Binding-site contacts:
Ligand atom C1 contacts residue GLU97 of chain 1.A at 3.8 Å.
Ligand atom C5 contacts residue GLU142 of chain 1.A at 4.0 Å.
Ligand atom N7 contacts residue VAL45 of chain 1.A at 4.2 Å.
Ligand atom C4 contacts residue GLY98 of chain 1.A at 3.3 Å.
Ligand atom C10 contacts residue PHE134 of chain 1.A at 4.3 Å (hydrophobic).
Ligand atom N7 contacts residue GLY98 of chain 1.A at 4.1 Å.
Ligand atom C1 contacts residue HIS141 of chain 1.A at 4.0 Å.
Ligand atom C6 contacts residue HIS141 of chain 1.A at 3.2 Å.
Ligand atom C2 contacts residue GLY98 of chain 1.A at 4.4 Å.
Ligand atom C6 contacts residue GLY98 of chain 1.A at 4.4 Å.
Ligand atom C8 contacts residue TRP96 of chain 1.A at 4.1 Å (hydrophobic).
Ligand atom C12 contacts residue GLY98 of chain 1.A at 2.8 Å.
Ligand atom C3 contacts residue GLU97 of chain 1.A at 4.1 Å.
Ligand atom C8 contacts residue GLU97 of chain 1.A at 3.9 Å.
Ligand atom C2 contacts residue PHE134 of chain 1.A at 3.8 Å (hydrophobic).
Ligand atom C3 contacts residue VAL45 of chain 1.A at 4.2 Å (hydrophobic).
Ligand atom C13 contacts residue TRP96 of chain 1.A at 4.0 Å (hydrophobic).
Ligand atom N7 contacts residue GLU142 of chain 1.A at 2.8 Å (salt-bridge).
Ligand atom C4 contacts residue VAL45 of chain 1.A at 3.7 Å (hydrophobic).
Ligand atom N9 contacts residue TRP96 of chain 1.A at 3.5 Å (h-bond).
Ligand atom C1 contacts residue VAL138 of chain 1.A at 4.2 Å (hydrophobic).
Ligand atom C10 contacts residue TRP96 of chain 1.A at 3.6 Å (hydrophobic).
Ligand atom N9 contacts residue PHE134 of chain 1.A at 3.5 Å.
Ligand atom S11 contacts residue GLY98 of chain 1.A at 3.9 Å.
Ligand atom S11 contacts residue GLU97 of chain 1.A at 4.3 Å.
Ligand atom C8 contacts residue GLY98 of chain 1.A at 3.5 Å.
Ligand atom C6 contacts residue VAL138 of chain 1.A at 4.2 Å (hydrophobic).
Ligand atom C12 contacts residue GLU97 of chain 1.A at 3.6 Å.
Ligand atom C1 contacts residue ARG137 of chain 1.A at 4.0 Å.
Ligand atom N9 contacts residue GLU97 of chain 1.A at 4.3 Å.
Ligand atom C6 contacts residue GLU142 of chain 1.A at 4.4 Å.
Ligand atom N7 contacts residue GLY46 of chain 1.A at 4.2 Å.
Ligand atom C5 contacts residue VAL45 of chain 1.A at 3.9 Å (hydrophobic).
Ligand atom C3 contacts residue PHE134 of chain 1.A at 4.4 Å (hydrophobic).
Ligand atom C5 contacts residue GLY98 of chain 1.A at 3.7 Å.
Ligand atom C2 contacts residue GLU97 of chain 1.A at 3.7 Å.
Ligand atom N7 contacts residue HIS141 of chain 1.A at 3.3 Å.
Ligand atom C3 contacts residue GLY98 of chain 1.A at 3.8 Å.
Ligand atom C2 contacts residue TRP96 of chain 1.A at 4.1 Å (hydrophobic).
Ligand atom C5 contacts residue HIS141 of chain 1.A at 3.8 Å.

A small-molecule ligand and the protein it binds are described below.
Small molecule (SMILES): Cc1nc(-c2cccc(N)c2)cs1

Sequence of chain 1.A:
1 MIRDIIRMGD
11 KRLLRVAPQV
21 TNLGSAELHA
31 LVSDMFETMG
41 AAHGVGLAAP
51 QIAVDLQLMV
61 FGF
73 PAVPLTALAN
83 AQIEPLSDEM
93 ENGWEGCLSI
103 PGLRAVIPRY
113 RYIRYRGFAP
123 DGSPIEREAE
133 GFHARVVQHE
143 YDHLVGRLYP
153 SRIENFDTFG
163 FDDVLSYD